Binding-site contacts:
Ligand atom C07 contacts residue GLN105 of chain 1.B at 3.8 Å.
Ligand atom C04 contacts residue PHE130 of chain 1.B at 4.1 Å (hydrophobic).
Ligand atom O11 contacts residue ASP58 of chain 1.B at 3.5 Å (salt-bridge).
Ligand atom O11 contacts residue SER103 of chain 1.B at 2.7 Å (h-bond).
Ligand atom C04 contacts residue GLN105 of chain 1.B at 3.9 Å.
Ligand atom C05 contacts residue ASP58 of chain 1.B at 4.2 Å.
Ligand atom O14 contacts residue SER132 of chain 1.B at 2.7 Å (h-bond).
Ligand atom C05 contacts residue ARG104 of chain 1.B at 4.2 Å.
Ligand atom C03 contacts residue PHE130 of chain 1.B at 3.8 Å (hydrophobic).
Ligand atom C06 contacts residue LEU30 of chain 1.B at 3.7 Å (hydrophobic).
Ligand atom O11 contacts residue ILE59 of chain 1.B at 3.7 Å.
Ligand atom C02 contacts residue PHE133 of chain 1.B at 4.2 Å (hydrophobic).
Ligand atom C09 contacts residue LEU30 of chain 1.B at 4.0 Å (hydrophobic).
Ligand atom C07 contacts residue LEU30 of chain 1.B at 3.7 Å (hydrophobic).
Ligand atom C04 contacts residue LEU30 of chain 1.B at 4.0 Å (hydrophobic).
Ligand atom C06 contacts residue ASP58 of chain 1.B at 4.0 Å.
Ligand atom N10 contacts residue GLN105 of chain 1.B at 3.4 Å.
Ligand atom C06 contacts residue ARG104 of chain 1.B at 3.4 Å.
Ligand atom C07 contacts residue THR29 of chain 1.B at 3.7 Å.
Ligand atom C03 contacts residue PHE133 of chain 1.B at 4.0 Å (hydrophobic).
Ligand atom O12 contacts residue ASP58 of chain 1.B at 3.3 Å.
Ligand atom O14 contacts residue LEU286 of chain 1.B at 3.7 Å.
Ligand atom O15 contacts residue SER132 of chain 1.B at 2.9 Å (h-bond).
Ligand atom N10 contacts residue ARG104 of chain 1.B at 3.9 Å.
Ligand atom N10 contacts residue ASP58 of chain 1.B at 3.7 Å.
Ligand atom C06 contacts residue GLN105 of chain 1.B at 3.5 Å.
Ligand atom C05 contacts residue LEU30 of chain 1.B at 3.8 Å (hydrophobic).
Ligand atom O12 contacts residue GLN105 of chain 1.B at 3.5 Å.
Ligand atom O11 contacts residue GLN105 of chain 1.B at 2.9 Å (h-bond).
Ligand atom O15 contacts residue ASP131 of chain 1.B at 3.6 Å (salt-bridge).
Ligand atom C13 contacts residue SER132 of chain 1.B at 3.1 Å.
Ligand atom C13 contacts residue PHE133 of chain 1.B at 4.1 Å (hydrophobic).
Ligand atom C13 contacts residue LEU286 of chain 1.B at 3.8 Å (hydrophobic).
Ligand atom O11 contacts residue ARG104 of chain 1.B at 3.4 Å (salt-bridge).
Ligand atom C05 contacts residue GLN105 of chain 1.B at 3.7 Å.
Ligand atom O15 contacts residue PHE130 of chain 1.B at 3.5 Å.
Ligand atom O12 contacts residue ARG104 of chain 1.B at 3.0 Å (salt-bridge).
Ligand atom N10 contacts residue SER103 of chain 1.B at 4.1 Å.
Ligand atom O15 contacts residue PHE133 of chain 1.B at 3.5 Å.
Ligand atom C08 contacts residue LEU30 of chain 1.B at 3.9 Å (hydrophobic).

The small molecule below binds the protein below.
Small molecule (SMILES): O=C(O)c1cc2cc([N+](=O)[O-])ccc2[nH]1

Sequence of chain 1.B:
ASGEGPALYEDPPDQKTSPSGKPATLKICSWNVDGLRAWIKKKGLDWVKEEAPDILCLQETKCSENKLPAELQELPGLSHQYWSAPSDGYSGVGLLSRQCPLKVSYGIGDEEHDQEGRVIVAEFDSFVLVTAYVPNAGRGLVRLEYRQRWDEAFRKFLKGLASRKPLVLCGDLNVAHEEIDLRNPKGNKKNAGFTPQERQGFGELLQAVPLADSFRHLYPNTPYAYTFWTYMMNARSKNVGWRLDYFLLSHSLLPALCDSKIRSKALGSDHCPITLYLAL